Sequence of chain 1.D:
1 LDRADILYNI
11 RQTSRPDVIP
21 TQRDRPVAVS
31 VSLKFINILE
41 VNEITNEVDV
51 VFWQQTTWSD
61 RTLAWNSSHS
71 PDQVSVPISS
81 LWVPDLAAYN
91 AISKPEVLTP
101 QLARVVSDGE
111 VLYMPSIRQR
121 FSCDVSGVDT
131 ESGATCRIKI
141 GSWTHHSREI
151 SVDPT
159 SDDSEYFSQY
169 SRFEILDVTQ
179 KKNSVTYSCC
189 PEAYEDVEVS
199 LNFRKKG

A small-molecule ligand and the protein it binds are described below.
Small molecule (SMILES): Brc1ccc(N2CCCNCC2)cn1

Binding-site contacts:
Ligand atom BR1 contacts residue TYR113 of chain 1.D at 4.1 Å.
Ligand atom N1 contacts residue THR144 of chain 1.C at 3.3 Å.
Ligand atom C3 contacts residue TRP143 of chain 1.C at 3.9 Å (hydrophobic).
Ligand atom C5 contacts residue LEU112 of chain 1.D at 4.0 Å (hydrophobic).
Ligand atom N1 contacts residue MET114 of chain 1.D at 3.9 Å.
Ligand atom C3 contacts residue LEU112 of chain 1.D at 4.1 Å (hydrophobic).
Ligand atom C8 contacts residue TYR185 of chain 1.C at 3.8 Å (hydrophobic).
Ligand atom BR1 contacts residue ARG104 of chain 1.D at 3.5 Å.
Ligand atom C3 contacts residue CYS188 of chain 1.C at 4.1 Å (hydrophobic).
Ligand atom C10 contacts residue TRP143 of chain 1.C at 4.0 Å (hydrophobic).
Ligand atom C9 contacts residue TRP143 of chain 1.C at 3.6 Å (hydrophobic).
Ligand atom C8 contacts residue TYR89 of chain 1.C at 3.2 Å (hydrophobic).
Ligand atom BR1 contacts residue ALA103 of chain 1.D at 4.0 Å.
Ligand atom C8 contacts residue TYR192 of chain 1.C at 3.5 Å (hydrophobic).
Ligand atom C7 contacts residue TRP53 of chain 1.D at 3.6 Å (hydrophobic).
Ligand atom N1 contacts residue TRP143 of chain 1.C at 3.7 Å.
Ligand atom C8 contacts residue TRP143 of chain 1.C at 3.5 Å (hydrophobic).
Ligand atom BR1 contacts residue THR144 of chain 1.C at 3.9 Å.
Ligand atom BR1 contacts residue LEU112 of chain 1.D at 3.1 Å.
Ligand atom C10 contacts residue CYS187 of chain 1.C at 3.8 Å (hydrophobic).
Ligand atom C1 contacts residue TRP143 of chain 1.C at 3.3 Å (hydrophobic).
Ligand atom C9 contacts residue TYR192 of chain 1.C at 3.7 Å (hydrophobic).
Ligand atom C5 contacts residue THR144 of chain 1.C at 3.6 Å.
Ligand atom N3 contacts residue TYR89 of chain 1.C at 2.6 Å (h-bond).
Ligand atom C1 contacts residue THR144 of chain 1.C at 3.9 Å.
Ligand atom C1 contacts residue MET114 of chain 1.D at 3.7 Å (hydrophobic).
Ligand atom C4 contacts residue LEU112 of chain 1.D at 3.4 Å (hydrophobic).
Ligand atom N3 contacts residue SER142 of chain 1.C at 4.0 Å.
Ligand atom C6 contacts residue TRP143 of chain 1.C at 3.3 Å (hydrophobic).
Ligand atom C7 contacts residue TYR89 of chain 1.C at 3.6 Å (hydrophobic).
Ligand atom BR1 contacts residue LEU102 of chain 1.D at 4.0 Å.
Ligand atom BR1 contacts residue MET114 of chain 1.D at 4.2 Å.
Ligand atom C2 contacts residue MET114 of chain 1.D at 3.6 Å (hydrophobic).
Ligand atom N2 contacts residue MET114 of chain 1.D at 3.5 Å.
Ligand atom C7 contacts residue TRP143 of chain 1.C at 3.8 Å (hydrophobic).
Ligand atom N2 contacts residue TRP143 of chain 1.C at 3.2 Å (h-bond).
Ligand atom C3 contacts residue MET114 of chain 1.D at 3.8 Å (hydrophobic).
Ligand atom C10 contacts residue MET114 of chain 1.D at 3.8 Å (hydrophobic).
Ligand atom N3 contacts residue TRP143 of chain 1.C at 3.2 Å (h-bond).
Ligand atom C2 contacts residue TRP143 of chain 1.C at 3.2 Å (hydrophobic).

Sequence of chain 1.C:
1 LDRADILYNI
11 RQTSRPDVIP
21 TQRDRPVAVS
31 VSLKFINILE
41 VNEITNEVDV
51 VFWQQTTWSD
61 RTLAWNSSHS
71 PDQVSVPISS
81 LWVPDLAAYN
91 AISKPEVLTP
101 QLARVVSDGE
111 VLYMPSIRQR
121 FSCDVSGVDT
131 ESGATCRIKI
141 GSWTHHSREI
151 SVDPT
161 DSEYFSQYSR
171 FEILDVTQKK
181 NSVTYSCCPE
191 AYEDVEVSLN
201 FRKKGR